Binding-site contacts:
Ligand atom C2 contacts residue VAL124 of chain 1.B at 3.1 Å (hydrophobic).
Ligand atom OAL contacts residue VAL58 of chain 1.B at 3.4 Å.
Ligand atom N7 contacts residue THR184 of chain 1.B at 3.6 Å (h-bond).
Ligand atom OAK contacts residue GLY53 of chain 1.B at 3.8 Å.
Ligand atom NH2 contacts residue GLU231 of chain 1.B at 2.8 Å (salt-bridge).
Ligand atom NH1 contacts residue PHE130 of chain 1.B at 3.6 Å.
Ligand atom N6 contacts residue GLU122 of chain 1.B at 3.1 Å (salt-bridge).
Ligand atom CD contacts residue GLU171 of chain 1.B at 3.0 Å.
Ligand atom OAO contacts residue LEU174 of chain 1.B at 3.6 Å.
Ligand atom N1 contacts residue TYR123 of chain 1.B at 3.8 Å.
Ligand atom CCI contacts residue SER54 of chain 1.B at 3.8 Å.
Ligand atom OAI contacts residue PHE55 of chain 1.B at 3.0 Å (h-bond).
Ligand atom CAR contacts residue ASP167 of chain 1.B at 3.6 Å.
Ligand atom CBZ contacts residue PHE55 of chain 1.B at 3.7 Å (hydrophobic).
Ligand atom CAR contacts residue ASP185 of chain 1.B at 3.3 Å.
Ligand atom OAI contacts residue SER54 of chain 1.B at 3.0 Å (h-bond).
Ligand atom N1 contacts residue ALA71 of chain 1.B at 3.6 Å.
Ligand atom OAI contacts residue GLY56 of chain 1.B at 3.5 Å (h-bond).
Ligand atom NBQ contacts residue SER54 of chain 1.B at 3.1 Å (h-bond).
Ligand atom OAI contacts residue GLY53 of chain 1.B at 3.4 Å.
Ligand atom NAC contacts residue LYS169 of chain 1.B at 3.3 Å (salt-bridge).
Ligand atom C2 contacts residue TYR123 of chain 1.B at 3.5 Å (hydrophobic).
Ligand atom N6 contacts residue VAL105 of chain 1.B at 3.8 Å.
Ligand atom CAX contacts residue GLY56 of chain 1.B at 3.7 Å.
Ligand atom N1 contacts residue VAL124 of chain 1.B at 2.9 Å (h-bond).
Ligand atom NH1 contacts residue GLU231 of chain 1.B at 3.6 Å (salt-bridge).
Ligand atom CZ contacts residue GLU231 of chain 1.B at 3.6 Å.
Ligand atom CG contacts residue GLU171 of chain 1.B at 3.3 Å.
Ligand atom NH1 contacts residue GLU171 of chain 1.B at 2.9 Å (salt-bridge).
Ligand atom CAR contacts residue PHE188 of chain 1.B at 3.8 Å (hydrophobic).
Ligand atom CBG contacts residue PHE55 of chain 1.B at 3.8 Å (hydrophobic).
Ligand atom CCI contacts residue PHE55 of chain 1.B at 3.5 Å (hydrophobic).
Ligand atom N6 contacts residue ALA71 of chain 1.B at 3.5 Å.
Ligand atom CAS contacts residue PHE188 of chain 1.B at 3.8 Å (hydrophobic).
Ligand atom CBJ contacts residue PHE55 of chain 1.B at 3.8 Å (hydrophobic).
Ligand atom CD contacts residue THR202 of chain 1.B at 3.7 Å.
Ligand atom C6 contacts residue ALA71 of chain 1.B at 3.4 Å (hydrophobic).
Ligand atom NBS contacts residue PHE55 of chain 1.B at 3.5 Å.
Ligand atom NAC contacts residue ASP167 of chain 1.B at 3.0 Å (salt-bridge).
Ligand atom NAC contacts residue PHE188 of chain 1.B at 3.6 Å.

Sequence of chain 1.B:
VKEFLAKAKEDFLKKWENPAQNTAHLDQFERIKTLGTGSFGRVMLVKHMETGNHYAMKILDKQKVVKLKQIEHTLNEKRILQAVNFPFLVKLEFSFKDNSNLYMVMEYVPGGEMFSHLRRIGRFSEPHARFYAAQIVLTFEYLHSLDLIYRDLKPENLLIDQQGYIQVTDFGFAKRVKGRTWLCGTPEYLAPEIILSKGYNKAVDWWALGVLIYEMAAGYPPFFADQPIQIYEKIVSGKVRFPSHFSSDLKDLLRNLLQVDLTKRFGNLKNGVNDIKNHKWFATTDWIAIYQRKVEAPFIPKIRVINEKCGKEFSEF

The protein below binds the small molecule below.
Small molecule (SMILES): [H]/N=C(\N)NCCC[C@@H](NC(=O)[C@@H](CCCN/C(N)=N/[H])NC(=O)CCCCCNC(=O)[C@@H](CCCCN)NC(=O)CCCCCNC(=O)[C@H]1O[C@@H](n2cnc3c(N)ncnc32)[C@H](O)[C@@H]1O)C(N)=O